Sequence of chain 1.B:
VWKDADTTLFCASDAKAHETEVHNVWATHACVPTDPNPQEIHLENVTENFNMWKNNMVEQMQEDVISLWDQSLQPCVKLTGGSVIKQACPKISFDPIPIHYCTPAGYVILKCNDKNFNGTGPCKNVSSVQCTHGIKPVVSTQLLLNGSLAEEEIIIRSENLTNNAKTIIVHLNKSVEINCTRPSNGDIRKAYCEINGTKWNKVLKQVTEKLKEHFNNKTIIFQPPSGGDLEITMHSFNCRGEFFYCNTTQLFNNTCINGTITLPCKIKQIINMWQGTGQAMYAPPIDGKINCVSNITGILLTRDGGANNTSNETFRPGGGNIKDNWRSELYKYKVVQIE

Binding-site contacts:
Ligand atom C8 contacts residue SER158 of chain 1.B at 3.9 Å.
Ligand atom O4 contacts residue THR120 of chain 1.B at 4.5 Å.
Ligand atom C7 contacts residue ILE156 of chain 1.B at 4.2 Å (hydrophobic).
Ligand atom C8 contacts residue LEU161 of chain 1.B at 3.8 Å (hydrophobic).
Ligand atom C4 contacts residue ASN118 of chain 1.B at 4.3 Å.
Ligand atom C5 contacts residue ASN118 of chain 1.B at 3.5 Å.
Ligand atom O5 contacts residue THR120 of chain 1.B at 4.0 Å.
Ligand atom C8 contacts residue ASN118 of chain 1.B at 4.4 Å.
Ligand atom C3 contacts residue THR120 of chain 1.B at 3.5 Å.
Ligand atom C2 contacts residue ASN118 of chain 1.B at 2.7 Å.
Ligand atom C7 contacts residue HIS220 of chain 1.B at 4.5 Å.
Ligand atom C2 contacts residue THR120 of chain 1.B at 3.9 Å.
Ligand atom O7 contacts residue ILE156 of chain 1.B at 4.2 Å.
Ligand atom C1 contacts residue ASN118 of chain 1.B at 1.4 Å.
Ligand atom C5 contacts residue THR120 of chain 1.B at 3.9 Å.
Ligand atom N2 contacts residue THR120 of chain 1.B at 3.8 Å.
Ligand atom C4 contacts residue THR120 of chain 1.B at 4.3 Å.
Ligand atom C6 contacts residue PRO122 of chain 1.B at 4.3 Å (hydrophobic).
Ligand atom N2 contacts residue ASN118 of chain 1.B at 3.0 Å.
Ligand atom C8 contacts residue ILE156 of chain 1.B at 3.5 Å (hydrophobic).
Ligand atom O7 contacts residue HIS220 of chain 1.B at 3.4 Å.
Ligand atom O3 contacts residue THR120 of chain 1.B at 4.5 Å.
Ligand atom C3 contacts residue ASN118 of chain 1.B at 3.9 Å.
Ligand atom O7 contacts residue ASN118 of chain 1.B at 3.9 Å.
Ligand atom C1 contacts residue THR120 of chain 1.B at 3.9 Å.
Ligand atom O5 contacts residue ASN118 of chain 1.B at 2.3 Å (h-bond).
Ligand atom C7 contacts residue ASN118 of chain 1.B at 3.6 Å.

This protein binds this small molecule.
Small molecule (SMILES): CC(=O)N[C@@H]1[C@@H](O)[C@H](O)[C@@H](CO)O[C@H]1O